Sequence of chain 1.B:
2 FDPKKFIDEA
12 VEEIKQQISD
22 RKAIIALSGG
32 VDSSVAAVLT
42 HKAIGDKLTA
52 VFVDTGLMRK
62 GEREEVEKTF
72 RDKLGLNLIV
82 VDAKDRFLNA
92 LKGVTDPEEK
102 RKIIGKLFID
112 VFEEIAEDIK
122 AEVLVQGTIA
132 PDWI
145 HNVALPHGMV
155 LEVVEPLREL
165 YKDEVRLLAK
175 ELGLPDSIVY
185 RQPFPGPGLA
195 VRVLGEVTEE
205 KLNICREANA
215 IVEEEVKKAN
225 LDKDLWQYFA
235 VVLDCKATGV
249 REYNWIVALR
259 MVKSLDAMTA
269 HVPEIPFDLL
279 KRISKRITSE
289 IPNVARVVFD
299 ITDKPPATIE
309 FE

Sequence of chain 1.A:
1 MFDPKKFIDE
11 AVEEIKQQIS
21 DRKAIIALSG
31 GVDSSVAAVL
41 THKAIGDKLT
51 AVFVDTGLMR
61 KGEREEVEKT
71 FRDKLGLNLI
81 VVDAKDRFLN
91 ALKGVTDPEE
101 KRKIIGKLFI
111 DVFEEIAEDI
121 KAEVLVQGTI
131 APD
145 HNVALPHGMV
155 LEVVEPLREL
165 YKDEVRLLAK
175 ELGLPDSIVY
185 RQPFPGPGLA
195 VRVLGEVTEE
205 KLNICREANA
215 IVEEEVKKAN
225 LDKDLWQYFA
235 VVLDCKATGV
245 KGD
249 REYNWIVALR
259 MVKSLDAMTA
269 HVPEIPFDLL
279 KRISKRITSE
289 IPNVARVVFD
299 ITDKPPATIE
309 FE

Binding-site contacts:
Ligand atom C5' contacts residue ALA265 of chain 1.B at 3.8 Å (hydrophobic).
Ligand atom O2' contacts residue GLU308 of chain 1.B at 2.6 Å (salt-bridge).
Ligand atom N7 contacts residue ARG102 of chain 1.B at 3.4 Å (salt-bridge).
Ligand atom C6 contacts residue PRO191 of chain 1.B at 3.5 Å (hydrophobic).
Ligand atom O1P contacts residue ILE307 of chain 1.B at 3.5 Å (h-bond).
Ligand atom C2' contacts residue GLN231 of chain 1.B at 3.9 Å.
Ligand atom C2 contacts residue PRO189 of chain 1.B at 3.6 Å (hydrophobic).
Ligand atom O3' contacts residue TRP230 of chain 1.B at 3.4 Å (h-bond).
Ligand atom O1P contacts residue GLU308 of chain 1.B at 2.9 Å (salt-bridge).
Ligand atom O3' contacts residue GLN231 of chain 1.B at 2.7 Å (h-bond).
Ligand atom C3' contacts residue ILE307 of chain 1.B at 3.8 Å (hydrophobic).
Ligand atom O2 contacts residue GLY190 of chain 1.B at 2.9 Å (h-bond).
Ligand atom N1 contacts residue GLY190 of chain 1.B at 3.6 Å.
Ligand atom C8 contacts residue GLU308 of chain 1.B at 3.8 Å.
Ligand atom C3' contacts residue ALA265 of chain 1.B at 3.9 Å (hydrophobic).
Ligand atom C3' contacts residue GLN231 of chain 1.B at 3.4 Å.
Ligand atom O1P contacts residue ARG249 of chain 1.A at 3.0 Å (salt-bridge).
Ligand atom P contacts residue ARG249 of chain 1.A at 3.4 Å.
Ligand atom P contacts residue ILE307 of chain 1.B at 3.6 Å.
Ligand atom C4' contacts residue ALA265 of chain 1.B at 3.4 Å (hydrophobic).
Ligand atom C8 contacts residue ARG249 of chain 1.A at 3.7 Å.
Ligand atom C2 contacts residue GLY190 of chain 1.B at 3.4 Å.
Ligand atom P contacts residue THR306 of chain 1.B at 3.7 Å.
Ligand atom O6 contacts residue PRO191 of chain 1.B at 3.5 Å.
Ligand atom N7 contacts residue ARG249 of chain 1.A at 3.7 Å.
Ligand atom O3P contacts residue ARG249 of chain 1.A at 2.7 Å (salt-bridge).
Ligand atom N1 contacts residue PRO191 of chain 1.B at 3.3 Å.
Ligand atom O2' contacts residue GLN231 of chain 1.B at 3.1 Å (h-bond).
Ligand atom O2P contacts residue ILE307 of chain 1.B at 2.8 Å (h-bond).
Ligand atom C6 contacts residue ARG102 of chain 1.B at 3.8 Å.
Ligand atom O2P contacts residue LYS302 of chain 1.B at 3.0 Å (salt-bridge).
Ligand atom C2' contacts residue GLU308 of chain 1.B at 3.5 Å.
Ligand atom O1P contacts residue THR306 of chain 1.B at 3.5 Å.
Ligand atom C4 contacts residue PRO189 of chain 1.B at 3.8 Å (hydrophobic).
Ligand atom O3' contacts residue ALA265 of chain 1.B at 3.5 Å.
Ligand atom O2P contacts residue THR306 of chain 1.B at 3.4 Å.
Ligand atom O3' contacts residue ILE307 of chain 1.B at 4.0 Å.
Ligand atom O6 contacts residue ARG102 of chain 1.B at 2.7 Å (salt-bridge).
Ligand atom O2 contacts residue PRO189 of chain 1.B at 3.6 Å.
Ligand atom N3 contacts residue PRO189 of chain 1.B at 3.6 Å.

The small molecule below binds the protein below.
Small molecule (SMILES): O=c1[nH]c(=O)c2[nH+]cn([C@@H]3O[C@H](COP(=O)(O)O)[C@@H](O)[C@H]3O)c2[nH]1